A protein and the small-molecule ligand that binds it are described below.
Small molecule (SMILES): CC(=O)N[C@@H]1[C@@H](O)[C@H](O)[C@@H](CO)O[C@H]1O

Sequence of chain 1.B:
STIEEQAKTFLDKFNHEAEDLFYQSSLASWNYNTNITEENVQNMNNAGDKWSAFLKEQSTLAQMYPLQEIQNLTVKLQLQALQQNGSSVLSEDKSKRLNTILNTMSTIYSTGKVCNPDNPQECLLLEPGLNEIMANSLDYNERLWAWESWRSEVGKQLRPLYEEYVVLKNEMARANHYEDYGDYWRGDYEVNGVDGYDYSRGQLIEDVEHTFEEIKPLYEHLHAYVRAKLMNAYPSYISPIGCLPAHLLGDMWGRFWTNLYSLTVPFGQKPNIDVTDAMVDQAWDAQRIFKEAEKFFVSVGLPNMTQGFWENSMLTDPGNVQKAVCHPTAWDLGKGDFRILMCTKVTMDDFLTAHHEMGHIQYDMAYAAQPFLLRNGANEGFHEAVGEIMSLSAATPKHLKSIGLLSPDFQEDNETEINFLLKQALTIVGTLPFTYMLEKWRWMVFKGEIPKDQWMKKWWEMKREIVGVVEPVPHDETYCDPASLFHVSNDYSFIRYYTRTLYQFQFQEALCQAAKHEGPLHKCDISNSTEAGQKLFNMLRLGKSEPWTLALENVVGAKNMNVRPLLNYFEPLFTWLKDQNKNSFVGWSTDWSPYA

Binding-site contacts:
Ligand atom C2 contacts residue ASN415 of chain 1.B at 2.6 Å.
Ligand atom O5 contacts residue ASN415 of chain 1.B at 2.3 Å (h-bond).
Ligand atom C8 contacts residue PHE268 of chain 1.B at 3.8 Å (hydrophobic).
Ligand atom O7 contacts residue ASN415 of chain 1.B at 3.5 Å (h-bond).
Ligand atom C1 contacts residue ASN415 of chain 1.B at 1.5 Å.
Ligand atom C3 contacts residue ASN415 of chain 1.B at 3.9 Å.
Ligand atom C4 contacts residue ASN415 of chain 1.B at 4.3 Å.
Ligand atom C7 contacts residue ASN415 of chain 1.B at 3.5 Å.
Ligand atom N2 contacts residue ASN415 of chain 1.B at 3.0 Å (h-bond).
Ligand atom C5 contacts residue ASN415 of chain 1.B at 3.7 Å.
Ligand atom C8 contacts residue ILE419 of chain 1.B at 4.5 Å (hydrophobic).
Ligand atom C8 contacts residue TRP577 of chain 1.B at 3.6 Å (hydrophobic).